Binding-site contacts:
Ligand atom O3 contacts residue TYR61 of chain 1.F at 3.7 Å.
Ligand atom C18 contacts residue ILE58 of chain 1.F at 3.6 Å (hydrophobic).
Ligand atom O3 contacts residue PHE40 of chain 1.F at 3.5 Å.
Ligand atom C12 contacts residue TYR61 of chain 1.F at 3.6 Å (hydrophobic).
Ligand atom C14 contacts residue TYR61 of chain 1.F at 3.8 Å (hydrophobic).
Ligand atom N4 contacts residue PRO48 of chain 1.F at 3.5 Å (h-bond).
Ligand atom C2 contacts residue TRP37 of chain 1.F at 3.4 Å (hydrophobic).
Ligand atom C2 contacts residue TYR47 of chain 1.F at 3.6 Å (hydrophobic).
Ligand atom C10 contacts residue TYR47 of chain 1.F at 3.7 Å (hydrophobic).
Ligand atom C17 contacts residue HIS59 of chain 1.F at 3.7 Å.
Ligand atom O1 contacts residue TYR47 of chain 1.F at 2.6 Å (h-bond).
Ligand atom C4 contacts residue TRP66 of chain 1.F at 3.5 Å (hydrophobic).
Ligand atom C2 contacts residue HIS64 of chain 1.F at 3.7 Å.
Ligand atom N2 contacts residue HIS59 of chain 1.F at 3.1 Å (h-bond).
Ligand atom S1 contacts residue TYR47 of chain 1.F at 3.7 Å.
Ligand atom C3 contacts residue HIS64 of chain 1.F at 3.5 Å.
Ligand atom C19 contacts residue TYR47 of chain 1.F at 3.7 Å (hydrophobic).
Ligand atom C5 contacts residue HIS59 of chain 1.F at 3.8 Å.
Ligand atom O4 contacts residue SER60 of chain 1.F at 2.7 Å (h-bond).
Ligand atom C6 contacts residue TYR61 of chain 1.F at 3.7 Å (hydrophobic).
Ligand atom C4 contacts residue HIS59 of chain 1.F at 3.8 Å.
Ligand atom C24 contacts residue PRO48 of chain 1.F at 3.0 Å (hydrophobic).
Ligand atom C5 contacts residue TYR47 of chain 1.F at 3.5 Å (hydrophobic).
Ligand atom N1 contacts residue TYR47 of chain 1.F at 3.7 Å.
Ligand atom N3 contacts residue PHE40 of chain 1.F at 3.8 Å.
Ligand atom C22 contacts residue ILE58 of chain 1.F at 3.7 Å (hydrophobic).
Ligand atom C3 contacts residue TRP37 of chain 1.F at 3.6 Å (hydrophobic).
Ligand atom C4 contacts residue TYR47 of chain 1.F at 3.6 Å (hydrophobic).
Ligand atom O4 contacts residue HIS64 of chain 1.F at 2.6 Å (h-bond).
Ligand atom C3 contacts residue SER60 of chain 1.F at 3.6 Å.
Ligand atom O3 contacts residue HIS64 of chain 1.F at 3.3 Å.
Ligand atom C13 contacts residue TYR61 of chain 1.F at 3.6 Å (hydrophobic).
Ligand atom C1 contacts residue HIS59 of chain 1.F at 3.4 Å.
Ligand atom C18 contacts residue TYR47 of chain 1.F at 3.8 Å (hydrophobic).
Ligand atom C3 contacts residue TRP66 of chain 1.F at 3.7 Å (hydrophobic).
Ligand atom O2 contacts residue TYR61 of chain 1.F at 3.5 Å.
Ligand atom S1 contacts residue PHE25 of chain 1.F at 3.8 Å.
Ligand atom N3 contacts residue TYR61 of chain 1.F at 3.7 Å.
Ligand atom O4 contacts residue TYR61 of chain 1.F at 3.6 Å.
Ligand atom C8 contacts residue TYR61 of chain 1.F at 3.7 Å (hydrophobic).

A small-molecule ligand and the protein it binds are described below.
Small molecule (SMILES): COCCOc1cc(-c2scnc2C)ccc1[C@H](C)NC(=O)[C@@H]1C[C@@H](O)CN1C(=O)[C@@H](c1cc(C)no1)C(C)C

Sequence of chain 1.F:
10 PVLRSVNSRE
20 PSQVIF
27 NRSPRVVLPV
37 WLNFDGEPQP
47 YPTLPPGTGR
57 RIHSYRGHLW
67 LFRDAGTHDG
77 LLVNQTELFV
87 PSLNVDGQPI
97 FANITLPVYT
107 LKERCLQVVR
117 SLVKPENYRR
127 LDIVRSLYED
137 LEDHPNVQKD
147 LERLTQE